Sequence of chain 1.D:
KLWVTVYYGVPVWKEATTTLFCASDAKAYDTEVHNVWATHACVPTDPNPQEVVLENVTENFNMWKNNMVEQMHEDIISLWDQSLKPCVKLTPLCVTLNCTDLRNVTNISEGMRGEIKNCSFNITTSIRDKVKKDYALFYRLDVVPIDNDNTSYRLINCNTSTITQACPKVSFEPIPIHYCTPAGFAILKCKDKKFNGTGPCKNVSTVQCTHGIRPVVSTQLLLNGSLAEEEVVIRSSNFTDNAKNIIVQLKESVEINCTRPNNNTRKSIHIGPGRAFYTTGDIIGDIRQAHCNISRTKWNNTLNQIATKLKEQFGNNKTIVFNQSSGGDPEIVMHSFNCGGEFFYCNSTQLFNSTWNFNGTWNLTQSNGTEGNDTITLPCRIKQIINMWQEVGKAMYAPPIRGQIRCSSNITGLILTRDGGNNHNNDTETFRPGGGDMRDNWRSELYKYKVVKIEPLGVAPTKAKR

Binding-site contacts:
Ligand atom C5 contacts residue TRP359 of chain 1.D at 4.2 Å (hydrophobic).
Ligand atom N2 contacts residue GLY363 of chain 1.D at 3.8 Å.
Ligand atom C6 contacts residue ASN360 of chain 1.D at 3.9 Å.
Ligand atom C2 contacts residue GLY363 of chain 1.D at 4.3 Å.
Ligand atom C8 contacts residue ASN307 of chain 1.D at 3.9 Å.
Ligand atom O7 contacts residue TRP359 of chain 1.D at 3.1 Å.
Ligand atom C8 contacts residue TRP359 of chain 1.D at 3.1 Å (hydrophobic).
Ligand atom O5 contacts residue THR368 of chain 1.D at 4.0 Å.
Ligand atom C1 contacts residue TRP359 of chain 1.D at 3.8 Å (hydrophobic).
Ligand atom C6 contacts residue ASN362 of chain 1.D at 3.8 Å.
Ligand atom C7 contacts residue THR368 of chain 1.D at 4.5 Å.
Ligand atom C3 contacts residue ASN303 of chain 1.D at 3.7 Å.
Ligand atom C3 contacts residue TRP359 of chain 1.D at 4.4 Å (hydrophobic).
Ligand atom O6 contacts residue ASN366 of chain 1.D at 3.0 Å (h-bond).
Ligand atom C1 contacts residue ASN303 of chain 1.D at 1.4 Å.
Ligand atom N2 contacts residue ASN303 of chain 1.D at 2.8 Å (h-bond).
Ligand atom O5 contacts residue ASN303 of chain 1.D at 2.3 Å (h-bond).
Ligand atom C3 contacts residue GLY363 of chain 1.D at 3.5 Å.
Ligand atom C6 contacts residue ASN366 of chain 1.D at 2.9 Å.
Ligand atom C7 contacts residue TRP359 of chain 1.D at 3.5 Å (hydrophobic).
Ligand atom O3 contacts residue THR364 of chain 1.D at 4.5 Å.
Ligand atom O5 contacts residue GLY363 of chain 1.D at 4.5 Å.
Ligand atom O5 contacts residue ASN366 of chain 1.D at 4.2 Å.
Ligand atom C8 contacts residue THR364 of chain 1.D at 4.0 Å.
Ligand atom C2 contacts residue ASN303 of chain 1.D at 2.4 Å.
Ligand atom C5 contacts residue ASN366 of chain 1.D at 4.2 Å.
Ligand atom C8 contacts residue ASN303 of chain 1.D at 4.1 Å.
Ligand atom O7 contacts residue ASN303 of chain 1.D at 3.4 Å (h-bond).
Ligand atom C1 contacts residue THR368 of chain 1.D at 4.2 Å.
Ligand atom O6 contacts residue ASN360 of chain 1.D at 4.3 Å.
Ligand atom O3 contacts residue ASN362 of chain 1.D at 4.1 Å.
Ligand atom C5 contacts residue ASN303 of chain 1.D at 3.6 Å.
Ligand atom O6 contacts residue GLY363 of chain 1.D at 3.4 Å.
Ligand atom C2 contacts residue THR368 of chain 1.D at 4.0 Å.
Ligand atom O7 contacts residue THR368 of chain 1.D at 3.5 Å.
Ligand atom C4 contacts residue ASN303 of chain 1.D at 4.2 Å.
Ligand atom O6 contacts residue ASN362 of chain 1.D at 2.9 Å (h-bond).
Ligand atom O3 contacts residue GLY363 of chain 1.D at 3.2 Å (h-bond).
Ligand atom O6 contacts residue LEU367 of chain 1.D at 4.3 Å.
Ligand atom C7 contacts residue ASN303 of chain 1.D at 3.2 Å.

The small molecule below binds the protein below.
Small molecule (SMILES): CC(=O)N[C@H]1[C@H](O[C@H]2[C@H](O)[C@@H](NC(C)=O)CO[C@@H]2CO)O[C@H](CO)[C@@H](O[C@@H]2O[C@H](CO)[C@@H](O)[C@H](O[C@H]3O[C@H](CO)[C@@H](O)[C@H](O)[C@@H]3O[C@H]3O[C@H](CO)[C@@H](O)[C@H](O)[C@@H]3O)[C@@H]2O)[C@@H]1O